Sequence of chain 1.A:
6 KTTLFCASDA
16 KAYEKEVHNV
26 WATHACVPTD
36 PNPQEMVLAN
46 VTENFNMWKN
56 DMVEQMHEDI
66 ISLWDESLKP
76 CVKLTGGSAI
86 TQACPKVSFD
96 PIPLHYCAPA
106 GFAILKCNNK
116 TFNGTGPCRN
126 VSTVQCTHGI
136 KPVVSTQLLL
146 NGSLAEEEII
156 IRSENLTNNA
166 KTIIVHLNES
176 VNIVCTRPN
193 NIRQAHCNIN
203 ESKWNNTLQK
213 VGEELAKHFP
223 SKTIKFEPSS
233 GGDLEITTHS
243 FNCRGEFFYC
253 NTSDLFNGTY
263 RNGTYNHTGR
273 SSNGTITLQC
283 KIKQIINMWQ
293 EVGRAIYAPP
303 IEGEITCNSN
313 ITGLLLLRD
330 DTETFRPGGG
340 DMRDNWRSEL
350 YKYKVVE

A small-molecule ligand and the protein it binds are described below.
Small molecule (SMILES): CC(=O)N[C@@H]1[C@@H](O)[C@H](O)[C@@H](CO)O[C@H]1O

Binding-site contacts:
Ligand atom O5 contacts residue SER255 of chain 1.A at 4.3 Å.
Ligand atom O7 contacts residue ASN259 of chain 1.A at 4.5 Å.
Ligand atom O5 contacts residue ASN259 of chain 1.A at 2.4 Å (h-bond).
Ligand atom O6 contacts residue GLY271 of chain 1.A at 4.3 Å.
Ligand atom C5 contacts residue ASN259 of chain 1.A at 3.7 Å.
Ligand atom O6 contacts residue ARG272 of chain 1.A at 3.2 Å.
Ligand atom O6 contacts residue ASP256 of chain 1.A at 3.2 Å (salt-bridge).
Ligand atom C7 contacts residue ASN259 of chain 1.A at 4.0 Å.
Ligand atom C2 contacts residue SER255 of chain 1.A at 4.1 Å.
Ligand atom C1 contacts residue SER255 of chain 1.A at 4.0 Å.
Ligand atom C4 contacts residue ASN259 of chain 1.A at 4.2 Å.
Ligand atom C8 contacts residue GLU229 of chain 1.A at 4.0 Å.
Ligand atom C5 contacts residue THR270 of chain 1.A at 4.3 Å.
Ligand atom O5 contacts residue GLY271 of chain 1.A at 3.7 Å.
Ligand atom C1 contacts residue THR270 of chain 1.A at 3.9 Å.
Ligand atom O7 contacts residue SER255 of chain 1.A at 4.2 Å.
Ligand atom C8 contacts residue ASN259 of chain 1.A at 4.2 Å.
Ligand atom C7 contacts residue PRO230 of chain 1.A at 3.8 Å (hydrophobic).
Ligand atom C1 contacts residue GLY271 of chain 1.A at 4.0 Å.
Ligand atom C2 contacts residue ASN259 of chain 1.A at 2.5 Å.
Ligand atom C8 contacts residue PRO230 of chain 1.A at 3.7 Å (hydrophobic).
Ligand atom C1 contacts residue ASN259 of chain 1.A at 1.4 Å.
Ligand atom O5 contacts residue ASP256 of chain 1.A at 4.5 Å.
Ligand atom C6 contacts residue ARG272 of chain 1.A at 4.2 Å.
Ligand atom O5 contacts residue ARG272 of chain 1.A at 4.2 Å.
Ligand atom O5 contacts residue THR270 of chain 1.A at 3.8 Å.
Ligand atom C3 contacts residue ASN259 of chain 1.A at 3.8 Å.
Ligand atom N2 contacts residue ASN259 of chain 1.A at 2.9 Å (h-bond).
Ligand atom O7 contacts residue PRO230 of chain 1.A at 3.6 Å.